Sequence of chain 57.A:
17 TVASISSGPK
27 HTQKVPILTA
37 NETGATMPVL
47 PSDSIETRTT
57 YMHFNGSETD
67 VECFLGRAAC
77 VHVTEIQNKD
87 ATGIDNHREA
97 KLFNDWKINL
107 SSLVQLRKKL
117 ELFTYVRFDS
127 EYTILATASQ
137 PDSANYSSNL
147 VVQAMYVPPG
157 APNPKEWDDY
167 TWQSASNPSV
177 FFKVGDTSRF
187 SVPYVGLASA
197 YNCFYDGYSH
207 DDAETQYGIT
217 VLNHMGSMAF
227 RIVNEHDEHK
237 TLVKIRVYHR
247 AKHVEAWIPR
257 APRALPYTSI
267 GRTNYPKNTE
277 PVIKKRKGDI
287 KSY

Sequence of chain 57.C:
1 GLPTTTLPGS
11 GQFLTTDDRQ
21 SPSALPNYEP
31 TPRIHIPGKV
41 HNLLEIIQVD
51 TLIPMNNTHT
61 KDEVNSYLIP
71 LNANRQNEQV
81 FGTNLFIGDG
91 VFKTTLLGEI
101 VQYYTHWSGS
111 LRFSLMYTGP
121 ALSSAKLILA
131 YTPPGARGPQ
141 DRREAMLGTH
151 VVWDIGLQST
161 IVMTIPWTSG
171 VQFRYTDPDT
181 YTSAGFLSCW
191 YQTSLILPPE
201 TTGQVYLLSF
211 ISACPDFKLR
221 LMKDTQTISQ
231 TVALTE

This small molecule binds to this protein.
Small molecule (SMILES): OCCOCOCc1cc(CCCCCOc2c(Cl)cc(C3=NCCO3)cc2Cl)on1

Binding-site contacts:
Ligand atom C4C contacts residue TYR128 of chain 57.A at 3.5 Å (hydrophobic).
Ligand atom C1B contacts residue TYR152 of chain 57.A at 3.8 Å (hydrophobic).
Ligand atom C5B contacts residue TYR152 of chain 57.A at 3.8 Å (hydrophobic).
Ligand atom N3A contacts residue ALA24 of chain 57.C at 3.6 Å.
Ligand atom O1 contacts residue MET221 of chain 57.A at 3.1 Å (h-bond).
Ligand atom O1D contacts residue SER107 of chain 57.A at 3.2 Å.
Ligand atom CL2 contacts residue MET224 of chain 57.A at 2.9 Å.
Ligand atom CL2 contacts residue ILE104 of chain 57.A at 3.1 Å.
Ligand atom C31 contacts residue ASN219 of chain 57.A at 3.8 Å.
Ligand atom C4A contacts residue VAL176 of chain 57.A at 3.7 Å (hydrophobic).
Ligand atom C3B contacts residue MET224 of chain 57.A at 3.4 Å (hydrophobic).
Ligand atom C2D contacts residue SER107 of chain 57.A at 3.8 Å.
Ligand atom C3D contacts residue LEU116 of chain 57.A at 3.6 Å (hydrophobic).
Ligand atom C3 contacts residue LEU106 of chain 57.A at 3.4 Å (hydrophobic).
Ligand atom C5A contacts residue PHE186 of chain 57.A at 3.5 Å (hydrophobic).
Ligand atom C4A contacts residue PRO174 of chain 57.A at 3.3 Å (hydrophobic).
Ligand atom N3A contacts residue PRO174 of chain 57.A at 3.6 Å (h-bond).
Ligand atom C4 contacts residue LEU106 of chain 57.A at 2.5 Å (hydrophobic).
Ligand atom N2 contacts residue MET221 of chain 57.A at 3.5 Å (h-bond).
Ligand atom C2A contacts residue PHE186 of chain 57.A at 3.3 Å (hydrophobic).
Ligand atom C4B contacts residue PHE186 of chain 57.A at 3.4 Å (hydrophobic).
Ligand atom C2B contacts residue MET224 of chain 57.A at 3.6 Å (hydrophobic).
Ligand atom C1B contacts residue VAL188 of chain 57.A at 3.8 Å (hydrophobic).
Ligand atom C5C contacts residue VAL188 of chain 57.A at 2.9 Å (hydrophobic).
Ligand atom C6B contacts residue VAL188 of chain 57.A at 3.8 Å (hydrophobic).
Ligand atom C31 contacts residue LEU106 of chain 57.A at 3.8 Å (hydrophobic).
Ligand atom O1B contacts residue TYR152 of chain 57.A at 3.8 Å.
Ligand atom CL1 contacts residue LEU25 of chain 57.C at 3.5 Å.
Ligand atom C5A contacts residue ALA150 of chain 57.A at 3.2 Å (hydrophobic).
Ligand atom N2 contacts residue ASN219 of chain 57.A at 3.4 Å (h-bond).
Ligand atom C3C contacts residue ILE104 of chain 57.A at 3.6 Å (hydrophobic).
Ligand atom O1A contacts residue PHE186 of chain 57.A at 2.9 Å.
Ligand atom C5A contacts residue VAL176 of chain 57.A at 3.2 Å (hydrophobic).
Ligand atom O1A contacts residue ALA150 of chain 57.A at 3.8 Å.
Ligand atom C3B contacts residue PHE186 of chain 57.A at 3.7 Å (hydrophobic).
Ligand atom C1C contacts residue TYR128 of chain 57.A at 3.5 Å (hydrophobic).
Ligand atom C5 contacts residue LEU106 of chain 57.A at 3.5 Å (hydrophobic).
Ligand atom CL1 contacts residue VAL188 of chain 57.A at 3.5 Å.
Ligand atom C6B contacts residue TYR152 of chain 57.A at 3.8 Å (hydrophobic).
Ligand atom C4A contacts residue SER175 of chain 57.A at 3.8 Å.

Sequence of chain 58.C:
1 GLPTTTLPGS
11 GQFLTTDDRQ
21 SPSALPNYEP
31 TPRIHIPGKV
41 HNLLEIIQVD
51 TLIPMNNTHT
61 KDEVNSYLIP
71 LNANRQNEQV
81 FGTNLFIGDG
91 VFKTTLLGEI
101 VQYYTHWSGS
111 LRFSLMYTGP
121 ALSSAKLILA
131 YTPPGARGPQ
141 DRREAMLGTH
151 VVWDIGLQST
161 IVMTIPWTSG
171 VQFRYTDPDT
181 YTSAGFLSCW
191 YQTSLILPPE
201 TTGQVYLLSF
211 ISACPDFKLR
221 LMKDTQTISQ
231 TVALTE